Sequence of chain 1.D:
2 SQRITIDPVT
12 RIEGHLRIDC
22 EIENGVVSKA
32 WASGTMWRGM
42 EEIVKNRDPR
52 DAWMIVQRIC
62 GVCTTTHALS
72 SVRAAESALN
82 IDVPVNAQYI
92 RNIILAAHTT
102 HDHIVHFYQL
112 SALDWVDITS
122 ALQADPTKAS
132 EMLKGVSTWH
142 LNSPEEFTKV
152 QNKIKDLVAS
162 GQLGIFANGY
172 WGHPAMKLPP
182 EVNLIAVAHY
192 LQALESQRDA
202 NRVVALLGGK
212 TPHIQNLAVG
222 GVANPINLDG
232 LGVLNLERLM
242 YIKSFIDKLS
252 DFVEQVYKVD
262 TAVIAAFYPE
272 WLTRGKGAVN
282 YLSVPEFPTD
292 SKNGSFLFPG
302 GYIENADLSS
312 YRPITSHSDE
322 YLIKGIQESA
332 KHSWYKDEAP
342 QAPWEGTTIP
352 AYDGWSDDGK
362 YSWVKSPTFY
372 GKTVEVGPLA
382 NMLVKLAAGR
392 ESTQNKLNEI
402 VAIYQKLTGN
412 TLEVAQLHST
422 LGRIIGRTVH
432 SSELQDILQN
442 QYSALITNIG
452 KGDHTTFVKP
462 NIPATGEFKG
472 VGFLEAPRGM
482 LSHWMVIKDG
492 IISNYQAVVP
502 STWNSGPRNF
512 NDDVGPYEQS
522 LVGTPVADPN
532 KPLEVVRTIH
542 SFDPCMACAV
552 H

Binding-site contacts:
Ligand atom C2 contacts residue CYS64 of chain 1.D at 3.1 Å (hydrophobic).
Ligand atom N2 contacts residue PRO478 of chain 1.D at 3.4 Å.
Ligand atom N1 contacts residue SER502 of chain 1.D at 2.8 Å (h-bond).
Ligand atom O3 contacts residue CYS549 of chain 1.D at 4.0 Å.
Ligand atom C1 contacts residue CYS546 of chain 1.D at 4.1 Å (hydrophobic).
Ligand atom O3 contacts residue THR67 of chain 1.D at 3.7 Å.
Ligand atom N1 contacts residue VAL500 of chain 1.D at 3.8 Å.
Ligand atom C3 contacts residue THR67 of chain 1.D at 3.8 Å.
Ligand atom C1 contacts residue PRO501 of chain 1.D at 3.7 Å (hydrophobic).
Ligand atom C3 contacts residue CYS549 of chain 1.D at 3.1 Å (hydrophobic).
Ligand atom N2 contacts residue ALA477 of chain 1.D at 3.6 Å.
Ligand atom C3 contacts residue HIS68 of chain 1.D at 3.5 Å.
Ligand atom O3 contacts residue VAL500 of chain 1.D at 3.5 Å.
Ligand atom FE contacts residue ARG479 of chain 1.D at 4.2 Å.
Ligand atom C2 contacts residue NI1 of chain 1.P at 4.2 Å.
Ligand atom O3 contacts residue PRO501 of chain 1.D at 3.5 Å.
Ligand atom O3 contacts residue ALA477 of chain 1.D at 4.0 Å.
Ligand atom FE contacts residue CYS549 of chain 1.D at 2.4 Å.
Ligand atom O3 contacts residue HIS68 of chain 1.D at 3.5 Å (h-bond).
Ligand atom C3 contacts residue CYS64 of chain 1.D at 3.2 Å (hydrophobic).
Ligand atom N1 contacts residue PRO501 of chain 1.D at 3.4 Å.
Ligand atom O3 contacts residue LEU482 of chain 1.D at 3.4 Å.
Ligand atom FE contacts residue CYS64 of chain 1.D at 2.3 Å.
Ligand atom C2 contacts residue ALA477 of chain 1.D at 4.1 Å (hydrophobic).
Ligand atom FE contacts residue NI1 of chain 1.P at 2.9 Å.
Ligand atom C3 contacts residue VAL500 of chain 1.D at 3.5 Å (hydrophobic).
Ligand atom C1 contacts residue NI1 of chain 1.P at 4.0 Å.
Ligand atom O3 contacts residue CYS64 of chain 1.D at 4.0 Å.
Ligand atom C1 contacts residue CYS64 of chain 1.D at 4.1 Å (hydrophobic).
Ligand atom C2 contacts residue CYS549 of chain 1.D at 4.2 Å (hydrophobic).
Ligand atom N2 contacts residue CYS64 of chain 1.D at 3.6 Å.
Ligand atom N1 contacts residue ARG479 of chain 1.D at 3.6 Å.
Ligand atom C1 contacts residue ARG479 of chain 1.D at 3.5 Å.
Ligand atom C2 contacts residue ARG479 of chain 1.D at 3.5 Å.
Ligand atom N1 contacts residue CYS549 of chain 1.D at 3.5 Å.
Ligand atom C3 contacts residue PRO501 of chain 1.D at 3.9 Å (hydrophobic).
Ligand atom N2 contacts residue ARG479 of chain 1.D at 3.0 Å (salt-bridge).
Ligand atom C1 contacts residue VAL500 of chain 1.D at 3.8 Å (hydrophobic).
Ligand atom C1 contacts residue CYS549 of chain 1.D at 3.0 Å (hydrophobic).
Ligand atom C1 contacts residue SER502 of chain 1.D at 3.8 Å.

A small-molecule ligand and the protein it binds are described below.
Small molecule (SMILES): N#C[Fe](=C=O)C#N